Sequence of chain 1.D:
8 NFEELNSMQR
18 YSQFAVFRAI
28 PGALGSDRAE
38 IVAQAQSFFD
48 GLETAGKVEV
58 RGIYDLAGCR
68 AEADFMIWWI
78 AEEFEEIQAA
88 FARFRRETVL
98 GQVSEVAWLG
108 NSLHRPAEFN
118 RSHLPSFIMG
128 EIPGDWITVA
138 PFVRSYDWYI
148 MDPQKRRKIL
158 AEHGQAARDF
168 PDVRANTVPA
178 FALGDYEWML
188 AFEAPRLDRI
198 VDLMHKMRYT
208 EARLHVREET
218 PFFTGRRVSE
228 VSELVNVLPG

A protein and the small-molecule ligand that binds it are described below.
Small molecule (SMILES): CC1=C(CCC(=O)O)C2=Cc3c(CCC(=O)O)c(C)c4n3[Fe@]35n6c(c(C)c(CCC(=O)O)c6=CC1=[N+]23)=CC1=[N+]5C(=C4)C(C)=C1CCC(=O)O

Binding-site contacts:
Ligand atom O2A contacts residue TRP145 of chain 1.D at 2.8 Å (h-bond).
Ligand atom O2C contacts residue HIS120 of chain 1.D at 3.5 Å (h-bond).
Ligand atom CMD contacts residue PHE189 of chain 1.D at 3.2 Å (hydrophobic).
Ligand atom C2D contacts residue PHE189 of chain 1.D at 3.0 Å (hydrophobic).
Ligand atom O1C contacts residue HIS120 of chain 1.D at 2.7 Å (h-bond).
Ligand atom CMC contacts residue ALA164 of chain 1.D at 3.0 Å (hydrophobic).
Ligand atom CHA contacts residue HIS160 of chain 1.D at 3.4 Å.
Ligand atom C3B contacts residue HIS120 of chain 1.D at 3.3 Å.
Ligand atom C2B contacts residue HIS120 of chain 1.D at 3.4 Å.
Ligand atom C3C contacts residue ALA164 of chain 1.D at 3.5 Å (hydrophobic).
Ligand atom O1A contacts residue TRP145 of chain 1.D at 3.6 Å.
Ligand atom O1D contacts residue PHE139 of chain 1.D at 3.4 Å.
Ligand atom C2A contacts residue ARG141 of chain 1.D at 3.4 Å.
Ligand atom CMA contacts residue ARG141 of chain 1.D at 3.4 Å.
Ligand atom NB contacts residue HIS160 of chain 1.D at 3.1 Å (h-bond).
Ligand atom O2C contacts residue ALA172 of chain 1.D at 3.6 Å.
Ligand atom C4B contacts residue HIS120 of chain 1.D at 3.4 Å.
Ligand atom CGB contacts residue ASN117 of chain 1.D at 3.4 Å.
Ligand atom C4B contacts residue HIS160 of chain 1.D at 3.6 Å.
Ligand atom FE contacts residue HIS160 of chain 1.D at 2.1 Å.
Ligand atom O1A contacts residue ARG141 of chain 1.D at 2.6 Å (salt-bridge).
Ligand atom C1B contacts residue HIS120 of chain 1.D at 3.6 Å.
Ligand atom O2D contacts residue ARG210 of chain 1.D at 3.2 Å (salt-bridge).
Ligand atom CGA contacts residue TRP145 of chain 1.D at 3.5 Å (hydrophobic).
Ligand atom CHD contacts residue PHE189 of chain 1.D at 3.3 Å (hydrophobic).
Ligand atom O1B contacts residue ASN117 of chain 1.D at 3.2 Å (h-bond).
Ligand atom CHC contacts residue HIS160 of chain 1.D at 3.6 Å.
Ligand atom CMB contacts residue HIS120 of chain 1.D at 3.5 Å.
Ligand atom CMA contacts residue PHE139 of chain 1.D at 3.1 Å (hydrophobic).
Ligand atom CHB contacts residue THR174 of chain 1.D at 3.6 Å.
Ligand atom C4D contacts residue HIS160 of chain 1.D at 3.2 Å.
Ligand atom C3D contacts residue PHE189 of chain 1.D at 3.4 Å (hydrophobic).
Ligand atom CGD contacts residue ARG210 of chain 1.D at 3.4 Å.
Ligand atom CGC contacts residue HIS120 of chain 1.D at 3.4 Å.
Ligand atom C1D contacts residue PHE189 of chain 1.D at 3.3 Å (hydrophobic).
Ligand atom C1C contacts residue HIS160 of chain 1.D at 3.6 Å.
Ligand atom NA contacts residue HIS160 of chain 1.D at 3.1 Å (h-bond).
Ligand atom ND contacts residue HIS160 of chain 1.D at 2.9 Å (h-bond).
Ligand atom CAB contacts residue HIS120 of chain 1.D at 3.3 Å.
Ligand atom NC contacts residue HIS160 of chain 1.D at 2.9 Å (h-bond).